A protein and the small-molecule ligand that binds it are described below.
Small molecule (SMILES): CC1(C)[C@H]2CC(=O)[C@]1(C)C[C@H]2O

Binding-site contacts:
Ligand atom C6 contacts residue VAL247 of chain 1.A at 4.0 Å (hydrophobic).
Ligand atom C1 contacts residue VAL247 of chain 1.A at 4.4 Å (hydrophobic).
Ligand atom C8 contacts residue HEM1 of chain 1.B at 4.3 Å.
Ligand atom C4 contacts residue HEM1 of chain 1.B at 3.5 Å.
Ligand atom O2 contacts residue PHE87 of chain 1.A at 3.8 Å.
Ligand atom C10 contacts residue ILE395 of chain 1.A at 4.3 Å (hydrophobic).
Ligand atom O5 contacts residue GLY248 of chain 1.A at 4.0 Å.
Ligand atom C10 contacts residue THR185 of chain 1.A at 4.0 Å.
Ligand atom C2 contacts residue TYR96 of chain 1.A at 3.6 Å (hydrophobic).
Ligand atom C2 contacts residue PHE87 of chain 1.A at 4.5 Å (hydrophobic).
Ligand atom O5 contacts residue THR252 of chain 1.A at 3.8 Å.
Ligand atom C2 contacts residue LEU244 of chain 1.A at 3.8 Å (hydrophobic).
Ligand atom C3 contacts residue HEM1 of chain 1.B at 4.2 Å.
Ligand atom C3 contacts residue TYR96 of chain 1.A at 3.9 Å (hydrophobic).
Ligand atom C7 contacts residue HEM1 of chain 1.B at 4.5 Å.
Ligand atom C10 contacts residue PHE87 of chain 1.A at 3.9 Å (hydrophobic).
Ligand atom O5 contacts residue HEM1 of chain 1.B at 2.7 Å.
Ligand atom C5 contacts residue LEU244 of chain 1.A at 4.3 Å (hydrophobic).
Ligand atom C9 contacts residue HEM1 of chain 1.B at 4.0 Å.
Ligand atom C10 contacts residue VAL396 of chain 1.A at 4.1 Å (hydrophobic).
Ligand atom C8 contacts residue VAL295 of chain 1.A at 3.9 Å (hydrophobic).
Ligand atom O2 contacts residue LEU244 of chain 1.A at 3.6 Å.
Ligand atom C5 contacts residue GLY248 of chain 1.A at 4.4 Å.
Ligand atom C9 contacts residue THR252 of chain 1.A at 3.9 Å.
Ligand atom C8 contacts residue ASP297 of chain 1.A at 4.0 Å.
Ligand atom O2 contacts residue TYR96 of chain 1.A at 2.7 Å (h-bond).
Ligand atom C9 contacts residue VAL295 of chain 1.A at 3.9 Å (hydrophobic).
Ligand atom C8 contacts residue ILE395 of chain 1.A at 4.3 Å (hydrophobic).
Ligand atom C6 contacts residue GLY248 of chain 1.A at 4.0 Å.
Ligand atom C10 contacts residue VAL247 of chain 1.A at 3.9 Å (hydrophobic).
Ligand atom C9 contacts residue VAL396 of chain 1.A at 3.9 Å (hydrophobic).
Ligand atom C3 contacts residue LEU244 of chain 1.A at 3.9 Å (hydrophobic).
Ligand atom C3 contacts residue THR101 of chain 1.A at 4.2 Å.
Ligand atom C6 contacts residue THR252 of chain 1.A at 4.4 Å.
Ligand atom C5 contacts residue HEM1 of chain 1.B at 3.7 Å.

Sequence of chain 1.A:
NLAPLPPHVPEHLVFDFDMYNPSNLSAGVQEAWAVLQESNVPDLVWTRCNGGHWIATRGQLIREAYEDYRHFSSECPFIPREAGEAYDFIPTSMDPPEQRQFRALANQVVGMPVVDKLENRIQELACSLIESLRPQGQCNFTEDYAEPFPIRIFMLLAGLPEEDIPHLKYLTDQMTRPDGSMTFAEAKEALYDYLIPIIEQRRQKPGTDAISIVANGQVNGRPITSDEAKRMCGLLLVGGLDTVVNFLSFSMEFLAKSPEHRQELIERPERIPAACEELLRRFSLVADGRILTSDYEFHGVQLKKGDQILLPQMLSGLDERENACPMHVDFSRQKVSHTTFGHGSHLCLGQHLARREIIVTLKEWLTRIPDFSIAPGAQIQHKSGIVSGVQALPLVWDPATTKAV